Sequence of chain 1.M:
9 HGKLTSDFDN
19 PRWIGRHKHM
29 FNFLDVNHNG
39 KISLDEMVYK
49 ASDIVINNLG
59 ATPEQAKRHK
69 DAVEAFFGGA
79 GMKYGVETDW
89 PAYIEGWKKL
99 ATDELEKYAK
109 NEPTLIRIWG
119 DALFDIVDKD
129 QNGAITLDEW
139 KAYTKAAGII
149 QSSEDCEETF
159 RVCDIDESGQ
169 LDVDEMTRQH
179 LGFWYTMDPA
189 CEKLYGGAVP

This small molecule binds to this protein.
Small molecule (SMILES): O=C1c2cc(-c3ccc(O)cc3)cc(Cc3ccccc3)c2C[C@]1(CO)Cc1ccc(O)cc1

Binding-site contacts:
Ligand atom O01 contacts residue TYR193 of chain 1.M at 3.5 Å (h-bond).
Ligand atom C29 contacts residue MET28 of chain 1.M at 3.6 Å (hydrophobic).
Ligand atom C07 contacts residue GLY118 of chain 1.M at 3.5 Å.
Ligand atom C25 contacts residue MET28 of chain 1.M at 3.5 Å (hydrophobic).
Ligand atom C17 contacts residue TYR141 of chain 1.M at 3.5 Å (hydrophobic).
Ligand atom C27 contacts residue TYR91 of chain 1.M at 3.0 Å (hydrophobic).
Ligand atom C29 contacts residue TRP182 of chain 1.M at 3.6 Å (hydrophobic).
Ligand atom C26 contacts residue MET28 of chain 1.M at 3.7 Å (hydrophobic).
Ligand atom C12 contacts residue TRP117 of chain 1.M at 3.6 Å (hydrophobic).
Ligand atom C19 contacts residue ALA49 of chain 1.M at 3.5 Å (hydrophobic).
Ligand atom C08 contacts residue GLY118 of chain 1.M at 3.4 Å.
Ligand atom C28 contacts residue TYR91 of chain 1.M at 3.1 Å (hydrophobic).
Ligand atom O02 contacts residue GLY118 of chain 1.M at 3.5 Å.
Ligand atom O04 contacts residue ILE147 of chain 1.M at 3.6 Å.
Ligand atom O04 contacts residue TYR193 of chain 1.M at 2.6 Å (h-bond).
Ligand atom C22 contacts residue MET28 of chain 1.M at 3.6 Å (hydrophobic).
Ligand atom C03 contacts residue TYR193 of chain 1.M at 3.3 Å (hydrophobic).
Ligand atom C20 contacts residue LYS48 of chain 1.M at 3.5 Å.
Ligand atom C29 contacts residue HIS25 of chain 1.M at 3.4 Å.
Ligand atom C28 contacts residue MET28 of chain 1.M at 3.5 Å (hydrophobic).
Ligand atom O03 contacts residue TRP95 of chain 1.M at 3.0 Å (h-bond).
Ligand atom C08 contacts residue HIS178 of chain 1.M at 3.5 Å.
Ligand atom C13 contacts residue TYR141 of chain 1.M at 3.6 Å (hydrophobic).
Ligand atom C28 contacts residue HIS25 of chain 1.M at 3.7 Å.
Ligand atom O01 contacts residue HIS178 of chain 1.M at 3.1 Å.
Ligand atom O03 contacts residue MET28 of chain 1.M at 3.6 Å.
Ligand atom C04 contacts residue LEU121 of chain 1.M at 3.6 Å (hydrophobic).
Ligand atom C29 contacts residue TRP95 of chain 1.M at 3.4 Å (hydrophobic).
Ligand atom C09 contacts residue HIS178 of chain 1.M at 3.7 Å.
Ligand atom C07 contacts residue HIS178 of chain 1.M at 3.4 Å.
Ligand atom C06 contacts residue HIS178 of chain 1.M at 3.6 Å.
Ligand atom O03 contacts residue TYR91 of chain 1.M at 2.3 Å (h-bond).
Ligand atom C19 contacts residue LYS48 of chain 1.M at 3.7 Å.
Ligand atom C30 contacts residue TRP182 of chain 1.M at 3.4 Å (hydrophobic).
Ligand atom C07 contacts residue ILE114 of chain 1.M at 3.4 Å (hydrophobic).
Ligand atom C09 contacts residue PHE122 of chain 1.M at 3.4 Å (hydrophobic).
Ligand atom C28 contacts residue TRP95 of chain 1.M at 3.4 Å (hydrophobic).
Ligand atom C19 contacts residue MET45 of chain 1.M at 3.7 Å (hydrophobic).
Ligand atom C21 contacts residue LEU32 of chain 1.M at 3.7 Å (hydrophobic).
Ligand atom O03 contacts residue HIS25 of chain 1.M at 3.1 Å (h-bond).